This protein binds this small molecule.
Small molecule (SMILES): CC(=O)N[C@@H]1[C@@H](O)[C@H](O)[C@@H](CO)O[C@H]1O

Binding-site contacts:
Ligand atom C1 contacts residue ASN28 of chain 1.B at 4.2 Å.
Ligand atom C7 contacts residue ASN61 of chain 1.B at 3.9 Å.
Ligand atom C2 contacts residue ASN61 of chain 1.B at 2.5 Å.
Ligand atom N2 contacts residue ASN61 of chain 1.B at 3.3 Å (h-bond).
Ligand atom O5 contacts residue ASN28 of chain 1.B at 3.6 Å.
Ligand atom O6 contacts residue ASN28 of chain 1.B at 2.5 Å (h-bond).
Ligand atom O7 contacts residue ASN61 of chain 1.B at 3.9 Å.
Ligand atom C5 contacts residue ASN61 of chain 1.B at 3.3 Å.
Ligand atom C6 contacts residue ASN28 of chain 1.B at 3.3 Å.
Ligand atom O6 contacts residue ASN61 of chain 1.B at 4.0 Å.
Ligand atom C1 contacts residue ASN61 of chain 1.B at 1.4 Å.
Ligand atom O5 contacts residue ASN61 of chain 1.B at 2.5 Å (h-bond).
Ligand atom C5 contacts residue ASN28 of chain 1.B at 4.0 Å.
Ligand atom C3 contacts residue ASN61 of chain 1.B at 3.7 Å.
Ligand atom C6 contacts residue ASN61 of chain 1.B at 3.1 Å.
Ligand atom C4 contacts residue ASN61 of chain 1.B at 3.9 Å.

Sequence of chain 1.B:
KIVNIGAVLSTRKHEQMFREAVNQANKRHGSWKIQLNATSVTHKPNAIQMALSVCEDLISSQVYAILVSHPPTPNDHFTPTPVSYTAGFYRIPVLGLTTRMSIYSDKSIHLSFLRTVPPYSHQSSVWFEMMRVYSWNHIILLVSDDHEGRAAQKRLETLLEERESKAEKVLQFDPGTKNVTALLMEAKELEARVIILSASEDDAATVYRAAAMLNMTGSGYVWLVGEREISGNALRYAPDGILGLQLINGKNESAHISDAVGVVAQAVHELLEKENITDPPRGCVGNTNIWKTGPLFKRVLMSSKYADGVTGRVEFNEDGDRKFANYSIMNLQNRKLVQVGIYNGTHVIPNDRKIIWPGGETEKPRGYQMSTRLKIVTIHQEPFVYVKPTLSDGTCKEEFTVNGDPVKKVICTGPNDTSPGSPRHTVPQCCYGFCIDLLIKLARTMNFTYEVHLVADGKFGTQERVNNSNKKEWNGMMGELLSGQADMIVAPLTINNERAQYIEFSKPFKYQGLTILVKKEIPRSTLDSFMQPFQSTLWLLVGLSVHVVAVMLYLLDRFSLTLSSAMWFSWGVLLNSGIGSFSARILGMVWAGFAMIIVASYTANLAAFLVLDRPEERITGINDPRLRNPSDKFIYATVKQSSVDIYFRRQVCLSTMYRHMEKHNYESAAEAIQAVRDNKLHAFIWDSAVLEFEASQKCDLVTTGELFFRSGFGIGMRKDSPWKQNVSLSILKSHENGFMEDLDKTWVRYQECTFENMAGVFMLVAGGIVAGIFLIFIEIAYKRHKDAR